The protein below binds the small molecule below.
Small molecule (SMILES): CC(=O)N[C@H]1[C@H](O[C@H]2[C@H](O)[C@@H](NC(C)=O)CO[C@@H]2CO)O[C@H](CO)[C@@H](O)[C@@H]1O

Sequence of chain 1.B:
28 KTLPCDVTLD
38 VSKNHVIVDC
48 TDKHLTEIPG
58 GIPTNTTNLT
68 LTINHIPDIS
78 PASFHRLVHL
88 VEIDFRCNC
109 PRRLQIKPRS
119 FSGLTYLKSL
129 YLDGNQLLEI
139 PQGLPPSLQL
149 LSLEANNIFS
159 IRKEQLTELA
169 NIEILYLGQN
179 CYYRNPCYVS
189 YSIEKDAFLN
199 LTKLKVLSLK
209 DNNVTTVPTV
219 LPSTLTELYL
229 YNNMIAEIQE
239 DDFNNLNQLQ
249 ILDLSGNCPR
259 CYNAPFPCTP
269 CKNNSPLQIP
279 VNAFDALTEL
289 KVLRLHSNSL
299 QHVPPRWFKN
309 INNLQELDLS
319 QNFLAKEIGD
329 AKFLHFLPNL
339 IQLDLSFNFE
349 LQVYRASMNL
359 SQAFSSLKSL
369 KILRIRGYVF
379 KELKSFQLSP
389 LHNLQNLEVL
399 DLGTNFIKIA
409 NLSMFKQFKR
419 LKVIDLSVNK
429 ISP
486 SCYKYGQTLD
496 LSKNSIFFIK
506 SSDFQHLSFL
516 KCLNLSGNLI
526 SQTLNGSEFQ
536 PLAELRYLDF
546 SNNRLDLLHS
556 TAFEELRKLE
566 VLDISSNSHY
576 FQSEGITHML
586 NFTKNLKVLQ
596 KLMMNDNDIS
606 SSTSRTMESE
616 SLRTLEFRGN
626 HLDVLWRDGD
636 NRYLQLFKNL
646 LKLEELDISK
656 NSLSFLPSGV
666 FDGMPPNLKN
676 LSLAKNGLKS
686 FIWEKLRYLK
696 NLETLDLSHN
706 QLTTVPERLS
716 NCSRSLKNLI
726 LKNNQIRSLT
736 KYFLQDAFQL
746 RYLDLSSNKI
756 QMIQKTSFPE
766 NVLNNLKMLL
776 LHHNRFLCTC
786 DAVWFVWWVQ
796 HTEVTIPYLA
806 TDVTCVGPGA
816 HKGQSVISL

Binding-site contacts:
Ligand atom O7 contacts residue ASN211 of chain 1.B at 4.0 Å.
Ligand atom N2 contacts residue CYS179 of chain 1.B at 4.4 Å.
Ligand atom O7 contacts residue PRO184 of chain 1.B at 3.5 Å.
Ligand atom C3 contacts residue TYR186 of chain 1.B at 4.2 Å (hydrophobic).
Ligand atom C7 contacts residue CYS179 of chain 1.B at 3.9 Å (hydrophobic).
Ligand atom C4 contacts residue TYR186 of chain 1.B at 3.6 Å (hydrophobic).
Ligand atom C6 contacts residue SER188 of chain 1.B at 4.2 Å.
Ligand atom C8 contacts residue TYR180 of chain 1.B at 3.3 Å (hydrophobic).
Ligand atom C1 contacts residue VAL187 of chain 1.B at 4.0 Å (hydrophobic).
Ligand atom O3 contacts residue TYR186 of chain 1.B at 3.7 Å.
Ligand atom O7 contacts residue TYR186 of chain 1.B at 2.7 Å (h-bond).
Ligand atom C2 contacts residue VAL187 of chain 1.B at 4.3 Å (hydrophobic).
Ligand atom C7 contacts residue PRO184 of chain 1.B at 4.0 Å (hydrophobic).
Ligand atom O5 contacts residue ASN211 of chain 1.B at 2.4 Å (h-bond).
Ligand atom C6 contacts residue VAL187 of chain 1.B at 4.4 Å (hydrophobic).
Ligand atom C1 contacts residue ASN211 of chain 1.B at 1.4 Å.
Ligand atom O5 contacts residue TYR186 of chain 1.B at 4.2 Å.
Ligand atom C3 contacts residue ASN211 of chain 1.B at 3.8 Å.
Ligand atom C6 contacts residue TYR186 of chain 1.B at 3.5 Å (hydrophobic).
Ligand atom C5 contacts residue ASN211 of chain 1.B at 3.7 Å.
Ligand atom O6 contacts residue SER188 of chain 1.B at 3.5 Å (h-bond).
Ligand atom C1 contacts residue MET232 of chain 1.B at 4.1 Å (hydrophobic).
Ligand atom O7 contacts residue CYS185 of chain 1.B at 3.2 Å (h-bond).
Ligand atom C2 contacts residue ASN211 of chain 1.B at 2.4 Å.
Ligand atom O6 contacts residue VAL187 of chain 1.B at 3.4 Å.
Ligand atom C8 contacts residue PRO184 of chain 1.B at 3.7 Å (hydrophobic).
Ligand atom C7 contacts residue CYS185 of chain 1.B at 4.2 Å (hydrophobic).
Ligand atom C7 contacts residue ASN211 of chain 1.B at 3.6 Å.
Ligand atom O7 contacts residue CYS179 of chain 1.B at 3.5 Å (h-bond).
Ligand atom C5 contacts residue TYR186 of chain 1.B at 4.1 Å (hydrophobic).
Ligand atom C1 contacts residue TYR186 of chain 1.B at 3.7 Å (hydrophobic).
Ligand atom O5 contacts residue SER188 of chain 1.B at 3.8 Å.
Ligand atom C4 contacts residue ASN211 of chain 1.B at 4.2 Å.
Ligand atom C7 contacts residue TYR186 of chain 1.B at 3.9 Å (hydrophobic).
Ligand atom N2 contacts residue ASN211 of chain 1.B at 2.9 Å (h-bond).
Ligand atom O4 contacts residue TYR186 of chain 1.B at 4.2 Å.
Ligand atom O6 contacts residue TYR186 of chain 1.B at 3.3 Å (h-bond).
Ligand atom C2 contacts residue TYR186 of chain 1.B at 4.0 Å (hydrophobic).
Ligand atom C8 contacts residue TYR181 of chain 1.B at 4.0 Å (hydrophobic).
Ligand atom O5 contacts residue VAL187 of chain 1.B at 3.6 Å.